Binding-site contacts:
Ligand atom C5 contacts residue ASN65 of chain 2.B at 2.9 Å.
Ligand atom C1 contacts residue ASN65 of chain 2.B at 1.5 Å.
Ligand atom C2 contacts residue ASN65 of chain 2.B at 3.0 Å.
Ligand atom C8 contacts residue LEU58 of chain 2.B at 4.0 Å (hydrophobic).
Ligand atom O6 contacts residue ASN65 of chain 2.B at 3.6 Å.
Ligand atom C3 contacts residue ASN65 of chain 2.B at 3.9 Å.
Ligand atom O7 contacts residue ASN65 of chain 2.B at 4.1 Å.
Ligand atom C4 contacts residue ASN65 of chain 2.B at 4.0 Å.
Ligand atom O7 contacts residue LYS59 of chain 2.B at 3.0 Å.
Ligand atom C8 contacts residue LYS59 of chain 2.B at 3.4 Å.
Ligand atom C1 contacts residue GLU57 of chain 2.B at 4.4 Å.
Ligand atom N2 contacts residue ASN65 of chain 2.B at 3.8 Å.
Ligand atom C7 contacts residue ASN65 of chain 2.B at 4.3 Å.
Ligand atom C7 contacts residue LYS59 of chain 2.B at 3.4 Å.
Ligand atom N2 contacts residue LYS59 of chain 2.B at 4.4 Å.
Ligand atom C8 contacts residue GLU60 of chain 2.B at 4.4 Å.
Ligand atom O5 contacts residue ASN65 of chain 2.B at 2.2 Å (h-bond).
Ligand atom C6 contacts residue ASN65 of chain 2.B at 3.9 Å.

The protein below binds the small molecule below.
Small molecule (SMILES): CC(=O)N[C@@H]1[C@@H](O)[C@H](O)[C@@H](CO)O[C@H]1O

Sequence of chain 2.B:
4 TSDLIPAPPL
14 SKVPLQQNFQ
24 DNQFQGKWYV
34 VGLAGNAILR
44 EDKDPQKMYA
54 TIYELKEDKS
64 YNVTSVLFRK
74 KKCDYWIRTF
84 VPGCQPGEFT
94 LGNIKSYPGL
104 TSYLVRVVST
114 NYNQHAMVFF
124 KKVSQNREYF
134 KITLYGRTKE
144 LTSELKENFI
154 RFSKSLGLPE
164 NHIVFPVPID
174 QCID